This protein binds this small molecule.
Small molecule (SMILES): CC(=O)N[C@H]1[C@H](O[C@H]2[C@H](O)[C@@H](NC(C)=O)CO[C@@H]2CO)O[C@H](CO)[C@@H](O[C@@H]2O[C@H](CO)[C@@H](O)[C@H](O[C@H]3O[C@H](CO)[C@@H](O)[C@H](O)[C@@H]3O)[C@@H]2O)[C@@H]1O

Sequence of chain 1.A:
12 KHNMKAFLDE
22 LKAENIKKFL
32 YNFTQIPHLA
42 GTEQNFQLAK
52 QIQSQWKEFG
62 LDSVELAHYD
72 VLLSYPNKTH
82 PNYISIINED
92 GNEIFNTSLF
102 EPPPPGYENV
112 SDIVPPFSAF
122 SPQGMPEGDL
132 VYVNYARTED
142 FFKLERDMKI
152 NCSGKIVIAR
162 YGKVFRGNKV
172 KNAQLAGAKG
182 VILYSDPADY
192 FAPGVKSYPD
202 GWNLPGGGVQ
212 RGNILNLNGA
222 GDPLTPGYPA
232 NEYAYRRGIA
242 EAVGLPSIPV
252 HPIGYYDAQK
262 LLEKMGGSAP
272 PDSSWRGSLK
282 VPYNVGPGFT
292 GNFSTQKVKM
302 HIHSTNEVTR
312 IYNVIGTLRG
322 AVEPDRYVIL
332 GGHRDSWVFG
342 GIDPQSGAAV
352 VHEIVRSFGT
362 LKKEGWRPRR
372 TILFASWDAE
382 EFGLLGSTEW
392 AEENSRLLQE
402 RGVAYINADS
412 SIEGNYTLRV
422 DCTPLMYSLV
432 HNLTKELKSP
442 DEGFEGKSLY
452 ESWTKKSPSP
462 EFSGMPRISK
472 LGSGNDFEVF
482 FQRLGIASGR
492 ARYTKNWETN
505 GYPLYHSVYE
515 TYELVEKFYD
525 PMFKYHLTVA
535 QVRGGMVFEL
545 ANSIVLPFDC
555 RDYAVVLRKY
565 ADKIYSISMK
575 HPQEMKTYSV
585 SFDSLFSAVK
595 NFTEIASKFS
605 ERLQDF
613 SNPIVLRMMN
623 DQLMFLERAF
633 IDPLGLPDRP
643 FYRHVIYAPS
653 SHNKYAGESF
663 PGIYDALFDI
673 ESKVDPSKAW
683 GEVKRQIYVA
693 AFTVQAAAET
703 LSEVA

Binding-site contacts:
Ligand atom C3 contacts residue ASN595 of chain 1.A at 3.8 Å.
Ligand atom C4 contacts residue ASN595 of chain 1.A at 4.2 Å.
Ligand atom C2 contacts residue ASN595 of chain 1.A at 2.4 Å.
Ligand atom C8 contacts residue SER588 of chain 1.A at 3.5 Å.
Ligand atom C8 contacts residue ALA592 of chain 1.A at 3.8 Å (hydrophobic).
Ligand atom C7 contacts residue ALA592 of chain 1.A at 4.5 Å (hydrophobic).
Ligand atom N2 contacts residue SER591 of chain 1.A at 3.0 Å (h-bond).
Ligand atom N2 contacts residue GLN697 of chain 1.A at 3.5 Å (h-bond).
Ligand atom C7 contacts residue SER591 of chain 1.A at 3.9 Å.
Ligand atom C3 contacts residue SER591 of chain 1.A at 4.1 Å.
Ligand atom C8 contacts residue GLN697 of chain 1.A at 4.1 Å.
Ligand atom O7 contacts residue GLN697 of chain 1.A at 3.3 Å (h-bond).
Ligand atom N2 contacts residue ALA592 of chain 1.A at 4.3 Å.
Ligand atom C1 contacts residue GLN697 of chain 1.A at 3.9 Å.
Ligand atom C1 contacts residue ASN595 of chain 1.A at 1.4 Å.
Ligand atom C7 contacts residue ASN595 of chain 1.A at 3.8 Å.
Ligand atom C8 contacts residue SER591 of chain 1.A at 3.9 Å.
Ligand atom C7 contacts residue GLN697 of chain 1.A at 3.4 Å.
Ligand atom C2 contacts residue GLN697 of chain 1.A at 3.7 Å.
Ligand atom C1 contacts residue SER591 of chain 1.A at 3.6 Å.
Ligand atom O5 contacts residue ASN595 of chain 1.A at 2.3 Å (h-bond).
Ligand atom C2 contacts residue SER591 of chain 1.A at 3.7 Å.
Ligand atom C5 contacts residue ASN595 of chain 1.A at 3.6 Å.
Ligand atom O5 contacts residue GLN697 of chain 1.A at 4.5 Å.
Ligand atom O7 contacts residue ASN595 of chain 1.A at 4.2 Å.
Ligand atom N2 contacts residue ASN595 of chain 1.A at 2.9 Å (h-bond).